A small-molecule ligand and the protein it binds are described below.
Small molecule (SMILES): COc1cc(OC)c(NC(=O)Nc2cc(C)on2)cc1Cl

Sequence of chain 1.A:
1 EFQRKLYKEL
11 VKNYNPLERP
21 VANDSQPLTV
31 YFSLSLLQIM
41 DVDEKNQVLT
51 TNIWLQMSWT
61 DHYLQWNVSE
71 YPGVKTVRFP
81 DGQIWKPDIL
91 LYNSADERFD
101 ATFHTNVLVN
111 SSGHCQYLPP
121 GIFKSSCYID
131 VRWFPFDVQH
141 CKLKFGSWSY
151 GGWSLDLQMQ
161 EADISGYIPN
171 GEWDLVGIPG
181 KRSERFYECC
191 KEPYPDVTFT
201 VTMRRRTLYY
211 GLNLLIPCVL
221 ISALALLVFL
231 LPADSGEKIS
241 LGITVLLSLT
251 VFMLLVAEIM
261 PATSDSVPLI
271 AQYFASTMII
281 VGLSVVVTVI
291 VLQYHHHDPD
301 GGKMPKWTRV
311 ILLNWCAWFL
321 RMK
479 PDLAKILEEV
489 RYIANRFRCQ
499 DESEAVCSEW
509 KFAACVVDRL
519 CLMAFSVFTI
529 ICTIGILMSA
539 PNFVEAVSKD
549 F

Binding-site contacts:
Ligand atom C10 contacts residue MET253 of chain 1.E at 3.3 Å (hydrophobic).
Ligand atom O02 contacts residue PHE252 of chain 1.A at 3.7 Å.
Ligand atom C19 contacts residue PRO217 of chain 1.A at 3.8 Å (hydrophobic).
Ligand atom N12 contacts residue MET253 of chain 1.E at 3.6 Å.
Ligand atom O11 contacts residue POV1 of chain 1.W at 3.4 Å.
Ligand atom O17 contacts residue ALA271 of chain 1.E at 3.6 Å.
Ligand atom C10 contacts residue ASN213 of chain 1.A at 2.9 Å.
Ligand atom C01 contacts residue THR250 of chain 1.E at 3.9 Å.
Ligand atom N12 contacts residue ASN213 of chain 1.A at 2.4 Å (h-bond).
Ligand atom C08 contacts residue MET253 of chain 1.E at 3.8 Å (hydrophobic).
Ligand atom O11 contacts residue PRO217 of chain 1.A at 3.8 Å.
Ligand atom O11 contacts residue MET253 of chain 1.E at 3.3 Å.
Ligand atom N09 contacts residue ASN213 of chain 1.A at 2.6 Å (h-bond).
Ligand atom CL1 contacts residue MET278 of chain 1.E at 3.6 Å.
Ligand atom N18 contacts residue ASN213 of chain 1.A at 3.8 Å.
Ligand atom C16 contacts residue ALA275 of chain 1.E at 3.7 Å (hydrophobic).
Ligand atom C13 contacts residue MET253 of chain 1.E at 3.9 Å (hydrophobic).
Ligand atom C08 contacts residue ASN213 of chain 1.A at 3.8 Å.
Ligand atom C13 contacts residue LEU212 of chain 1.A at 3.9 Å (hydrophobic).
Ligand atom C01 contacts residue LEU254 of chain 1.E at 3.8 Å (hydrophobic).
Ligand atom C05 contacts residue MET253 of chain 1.E at 3.8 Å (hydrophobic).
Ligand atom C16 contacts residue POV1 of chain 1.W at 3.6 Å.
Ligand atom C10 contacts residue LEU212 of chain 1.A at 3.4 Å (hydrophobic).
Ligand atom C19 contacts residue MET253 of chain 1.E at 3.9 Å (hydrophobic).
Ligand atom O02 contacts residue THR250 of chain 1.E at 3.7 Å.
Ligand atom O11 contacts residue LEU212 of chain 1.A at 3.4 Å (h-bond).
Ligand atom O17 contacts residue LEU212 of chain 1.A at 3.8 Å.
Ligand atom C07 contacts residue ALA257 of chain 1.E at 3.9 Å (hydrophobic).
Ligand atom C05 contacts residue ASN213 of chain 1.A at 3.5 Å.
Ligand atom C13 contacts residue ASN213 of chain 1.A at 3.5 Å.
Ligand atom O17 contacts residue VAL267 of chain 1.E at 3.0 Å.
Ligand atom C01 contacts residue VAL251 of chain 1.A at 3.6 Å (hydrophobic).
Ligand atom N09 contacts residue MET253 of chain 1.E at 3.6 Å.
Ligand atom N18 contacts residue ALA271 of chain 1.E at 3.4 Å.
Ligand atom N12 contacts residue LEU212 of chain 1.A at 3.6 Å.
Ligand atom CL1 contacts residue ILE221 of chain 1.A at 3.8 Å.
Ligand atom O06 contacts residue ASN213 of chain 1.A at 3.3 Å (h-bond).
Ligand atom C15 contacts residue ALA275 of chain 1.E at 3.8 Å (hydrophobic).
Ligand atom C04 contacts residue ASN213 of chain 1.A at 3.9 Å.
Ligand atom C14 contacts residue ALA275 of chain 1.E at 3.6 Å (hydrophobic).

Sequence of chain 1.E:
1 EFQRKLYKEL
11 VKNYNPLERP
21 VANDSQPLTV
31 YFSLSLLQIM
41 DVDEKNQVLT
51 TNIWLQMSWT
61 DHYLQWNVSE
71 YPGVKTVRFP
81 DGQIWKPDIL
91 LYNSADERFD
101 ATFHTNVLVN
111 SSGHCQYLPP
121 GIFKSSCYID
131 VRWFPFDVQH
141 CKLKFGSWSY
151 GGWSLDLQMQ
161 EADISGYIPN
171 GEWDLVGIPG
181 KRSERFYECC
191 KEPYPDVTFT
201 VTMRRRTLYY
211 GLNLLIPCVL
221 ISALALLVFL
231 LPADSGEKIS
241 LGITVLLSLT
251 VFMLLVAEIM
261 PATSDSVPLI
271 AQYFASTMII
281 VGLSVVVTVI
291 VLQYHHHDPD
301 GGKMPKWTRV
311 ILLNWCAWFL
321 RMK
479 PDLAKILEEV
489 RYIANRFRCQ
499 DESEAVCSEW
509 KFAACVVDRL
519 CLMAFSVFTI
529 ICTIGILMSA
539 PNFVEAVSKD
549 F